Sequence of chain 1.D:
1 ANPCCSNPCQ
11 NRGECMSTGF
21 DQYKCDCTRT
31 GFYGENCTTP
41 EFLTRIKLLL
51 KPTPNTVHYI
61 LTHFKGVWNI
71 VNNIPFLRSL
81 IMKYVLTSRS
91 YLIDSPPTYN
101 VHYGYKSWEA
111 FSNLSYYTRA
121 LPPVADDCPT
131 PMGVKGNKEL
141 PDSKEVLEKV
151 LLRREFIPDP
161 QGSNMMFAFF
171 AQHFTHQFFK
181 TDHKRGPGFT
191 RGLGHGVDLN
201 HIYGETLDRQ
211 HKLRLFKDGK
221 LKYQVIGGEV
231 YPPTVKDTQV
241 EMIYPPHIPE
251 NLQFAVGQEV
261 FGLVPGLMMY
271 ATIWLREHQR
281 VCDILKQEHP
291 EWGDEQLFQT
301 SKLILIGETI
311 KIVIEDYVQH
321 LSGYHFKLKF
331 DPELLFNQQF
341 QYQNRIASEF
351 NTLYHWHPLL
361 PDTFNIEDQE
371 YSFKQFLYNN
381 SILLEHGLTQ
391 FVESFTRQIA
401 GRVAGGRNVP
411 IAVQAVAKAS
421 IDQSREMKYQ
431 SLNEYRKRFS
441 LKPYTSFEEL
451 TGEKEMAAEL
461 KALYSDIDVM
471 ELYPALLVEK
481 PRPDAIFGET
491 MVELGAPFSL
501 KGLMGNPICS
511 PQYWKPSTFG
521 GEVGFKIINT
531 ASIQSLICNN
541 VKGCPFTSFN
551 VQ

This protein binds this small molecule.
Small molecule (SMILES): CC(=O)N[C@@H]1[C@@H](O)[C@H](O)[C@@H](CO)O[C@H]1O

Binding-site contacts:
Ligand atom C7 contacts residue GLN375 of chain 1.D at 3.4 Å.
Ligand atom C5 contacts residue ASN379 of chain 1.D at 3.6 Å.
Ligand atom C1 contacts residue ASN379 of chain 1.D at 1.4 Å.
Ligand atom C6 contacts residue ILE382 of chain 1.D at 4.2 Å (hydrophobic).
Ligand atom O5 contacts residue ASN379 of chain 1.D at 2.4 Å (h-bond).
Ligand atom O7 contacts residue ASN379 of chain 1.D at 4.2 Å.
Ligand atom C7 contacts residue ASN379 of chain 1.D at 3.7 Å.
Ligand atom O6 contacts residue ILE382 of chain 1.D at 3.7 Å.
Ligand atom C1 contacts residue ILE382 of chain 1.D at 3.9 Å (hydrophobic).
Ligand atom O7 contacts residue GLN375 of chain 1.D at 2.8 Å.
Ligand atom C1 contacts residue GLN375 of chain 1.D at 4.0 Å.
Ligand atom C5 contacts residue SER381 of chain 1.D at 3.7 Å.
Ligand atom C4 contacts residue ASN379 of chain 1.D at 4.2 Å.
Ligand atom O5 contacts residue SER381 of chain 1.D at 3.9 Å.
Ligand atom N2 contacts residue ASN379 of chain 1.D at 2.8 Å (h-bond).
Ligand atom C3 contacts residue ASN379 of chain 1.D at 3.7 Å.
Ligand atom O6 contacts residue SER381 of chain 1.D at 3.9 Å.
Ligand atom C6 contacts residue GLU385 of chain 1.D at 4.5 Å.
Ligand atom O6 contacts residue GLU385 of chain 1.D at 3.6 Å (salt-bridge).
Ligand atom C8 contacts residue GLN375 of chain 1.D at 3.2 Å.
Ligand atom N2 contacts residue GLN375 of chain 1.D at 3.7 Å.
Ligand atom O6 contacts residue TYR371 of chain 1.D at 4.2 Å.
Ligand atom O5 contacts residue ILE382 of chain 1.D at 3.5 Å.
Ligand atom C2 contacts residue ASN379 of chain 1.D at 2.5 Å.
Ligand atom C8 contacts residue LYS374 of chain 1.D at 3.0 Å.
Ligand atom C6 contacts residue SER381 of chain 1.D at 3.5 Å.
Ligand atom C7 contacts residue LYS374 of chain 1.D at 4.2 Å.
Ligand atom C2 contacts residue GLN375 of chain 1.D at 4.1 Å.